The protein below binds the small molecule below.
Small molecule (SMILES): CC[C@H](N)C(=O)N[C@@H]1C(=O)N2[C@@H](CC[C@@H]1CN)CC[C@H]2C(=O)NC(c1ccccc1)c1ccccc1

Binding-site contacts:
Ligand atom O contacts residue TRP97 of chain 1.D at 3.4 Å.
Ligand atom CAA contacts residue THR82 of chain 1.D at 4.0 Å.
Ligand atom CA contacts residue ASP83 of chain 1.D at 3.3 Å.
Ligand atom CAJ contacts residue LEU66 of chain 1.D at 3.6 Å (hydrophobic).
Ligand atom CB contacts residue GLU88 of chain 1.D at 4.0 Å.
Ligand atom CAA contacts residue TRP84 of chain 1.D at 3.3 Å (hydrophobic).
Ligand atom CAI contacts residue VAL72 of chain 1.D at 3.5 Å (hydrophobic).
Ligand atom N contacts residue GLU88 of chain 1.D at 2.9 Å (salt-bridge).
Ligand atom CAA contacts residue GLN93 of chain 1.D at 3.8 Å.
Ligand atom NAB contacts residue ASP83 of chain 1.D at 3.5 Å (salt-bridge).
Ligand atom CAM contacts residue GLY80 of chain 1.D at 3.4 Å.
Ligand atom CAR contacts residue ASP83 of chain 1.D at 3.7 Å.
Ligand atom CAG contacts residue VAL72 of chain 1.D at 3.7 Å (hydrophobic).
Ligand atom CAG contacts residue LEU66 of chain 1.D at 3.6 Å (hydrophobic).
Ligand atom CA contacts residue GLU88 of chain 1.D at 3.8 Å.
Ligand atom N contacts residue ASP83 of chain 1.D at 3.4 Å (salt-bridge).
Ligand atom CAI contacts residue GLY80 of chain 1.D at 3.7 Å.
Ligand atom C contacts residue THR82 of chain 1.D at 3.6 Å.
Ligand atom CAM contacts residue LEU81 of chain 1.D at 3.4 Å (hydrophobic).
Ligand atom CAJ contacts residue LYS71 of chain 1.D at 3.8 Å.
Ligand atom CBI contacts residue GLY80 of chain 1.D at 3.5 Å.
Ligand atom CBH contacts residue TRP97 of chain 1.D at 4.0 Å (hydrophobic).
Ligand atom CAG contacts residue LYS71 of chain 1.D at 3.4 Å.
Ligand atom OAF contacts residue THR82 of chain 1.D at 3.0 Å (h-bond).
Ligand atom CAA contacts residue GLU88 of chain 1.D at 3.3 Å.
Ligand atom OAF contacts residue LEU81 of chain 1.D at 3.5 Å.
Ligand atom CAI contacts residue LYS71 of chain 1.D at 3.5 Å.
Ligand atom CAM contacts residue THR82 of chain 1.D at 3.6 Å.
Ligand atom CAV contacts residue TYR98 of chain 1.D at 4.0 Å (hydrophobic).
Ligand atom CB contacts residue GLN93 of chain 1.D at 3.8 Å.
Ligand atom NAX contacts residue THR82 of chain 1.D at 3.0 Å (h-bond).
Ligand atom CAJ contacts residue LYS73 of chain 1.D at 3.9 Å.
Ligand atom NAW contacts residue GLY80 of chain 1.D at 3.7 Å.
Ligand atom OAF contacts residue GLY80 of chain 1.D at 3.9 Å.
Ligand atom CA contacts residue THR82 of chain 1.D at 3.2 Å.
Ligand atom OAE contacts residue THR82 of chain 1.D at 3.4 Å (h-bond).
Ligand atom CBF contacts residue TRP97 of chain 1.D at 3.9 Å (hydrophobic).
Ligand atom CAI contacts residue LEU81 of chain 1.D at 3.3 Å (hydrophobic).
Ligand atom CB contacts residue LEU81 of chain 1.D at 4.0 Å (hydrophobic).
Ligand atom CB contacts residue THR82 of chain 1.D at 3.7 Å.

Sequence of chain 1.D:
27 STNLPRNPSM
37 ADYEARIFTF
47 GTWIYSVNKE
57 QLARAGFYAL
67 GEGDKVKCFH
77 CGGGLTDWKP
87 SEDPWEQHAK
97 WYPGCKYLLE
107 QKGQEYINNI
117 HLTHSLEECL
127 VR